Binding-site contacts:
Ligand atom O7 contacts residue ASN128 of chain 1.D at 3.4 Å (h-bond).
Ligand atom C7 contacts residue ASN128 of chain 1.D at 3.3 Å.
Ligand atom C1 contacts residue ASN128 of chain 1.D at 1.5 Å.
Ligand atom C3 contacts residue TYR145 of chain 1.D at 3.8 Å (hydrophobic).
Ligand atom O3 contacts residue TYR145 of chain 1.D at 4.5 Å.
Ligand atom C5 contacts residue ASN128 of chain 1.D at 3.7 Å.
Ligand atom O5 contacts residue TYR145 of chain 1.D at 4.4 Å.
Ligand atom C2 contacts residue TYR145 of chain 1.D at 4.5 Å (hydrophobic).
Ligand atom O5 contacts residue ASN128 of chain 1.D at 2.4 Å (h-bond).
Ligand atom C7 contacts residue TYR145 of chain 1.D at 4.2 Å (hydrophobic).
Ligand atom C8 contacts residue LEU147 of chain 1.D at 4.1 Å (hydrophobic).
Ligand atom O4 contacts residue TYR145 of chain 1.D at 3.7 Å.
Ligand atom C5 contacts residue TYR145 of chain 1.D at 4.0 Å (hydrophobic).
Ligand atom C2 contacts residue ASN128 of chain 1.D at 2.4 Å.
Ligand atom O7 contacts residue TYR145 of chain 1.D at 3.5 Å.
Ligand atom C4 contacts residue TYR145 of chain 1.D at 4.5 Å (hydrophobic).
Ligand atom O7 contacts residue VAL104 of chain 1.D at 4.3 Å.
Ligand atom N2 contacts residue ASN128 of chain 1.D at 2.8 Å (h-bond).
Ligand atom C3 contacts residue ASN128 of chain 1.D at 3.7 Å.
Ligand atom C8 contacts residue ASN128 of chain 1.D at 4.3 Å.
Ligand atom C1 contacts residue TYR145 of chain 1.D at 4.1 Å (hydrophobic).
Ligand atom C4 contacts residue ASN128 of chain 1.D at 4.2 Å.

This small molecule binds to this protein.
Small molecule (SMILES): CC(=O)N[C@H]1[C@H](O[C@H]2[C@H](O)[C@@H](NC(C)=O)CO[C@@H]2CO)O[C@H](CO)[C@@H](O[C@@H]2O[C@H](CO[C@H]3O[C@H](CO)[C@@H](O)[C@H](O)[C@@H]3O)[C@@H](O)[C@H](O[C@H]3O[C@H](CO)[C@@H](O)[C@H](O)[C@@H]3O)[C@@H]2O)[C@@H]1O

Sequence of chain 1.D:
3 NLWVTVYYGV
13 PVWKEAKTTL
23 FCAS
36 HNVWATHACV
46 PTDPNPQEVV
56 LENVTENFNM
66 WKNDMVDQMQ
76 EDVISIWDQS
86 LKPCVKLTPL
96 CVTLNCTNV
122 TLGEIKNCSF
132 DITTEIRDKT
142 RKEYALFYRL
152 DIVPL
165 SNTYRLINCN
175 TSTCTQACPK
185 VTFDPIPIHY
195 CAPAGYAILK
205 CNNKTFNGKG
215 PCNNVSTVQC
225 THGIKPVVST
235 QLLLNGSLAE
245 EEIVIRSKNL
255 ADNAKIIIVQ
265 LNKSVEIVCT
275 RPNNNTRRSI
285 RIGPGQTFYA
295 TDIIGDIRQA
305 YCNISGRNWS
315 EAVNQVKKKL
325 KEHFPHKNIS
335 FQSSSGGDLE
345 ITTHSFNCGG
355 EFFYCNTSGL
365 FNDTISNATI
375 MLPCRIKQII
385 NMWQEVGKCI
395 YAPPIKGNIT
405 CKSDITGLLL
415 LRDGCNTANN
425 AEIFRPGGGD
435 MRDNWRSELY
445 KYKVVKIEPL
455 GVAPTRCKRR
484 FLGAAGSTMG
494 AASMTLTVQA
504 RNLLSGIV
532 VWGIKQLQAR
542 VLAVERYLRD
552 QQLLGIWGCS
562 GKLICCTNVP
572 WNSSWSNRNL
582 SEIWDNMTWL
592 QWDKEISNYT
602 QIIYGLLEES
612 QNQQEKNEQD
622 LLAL